This protein binds this small molecule.
Small molecule (SMILES): Cc1cn([C@H]2C[C@H](O[P](=O)(O)OC[C@H]3O[C@@H](n4cc(C)c(=O)[nH]c4=O)C[C@@H]3O[P](=O)(O)OC[C@H]3O[C@@H](n4ccc(N)nc4=O)C[C@@H]3O[P](=O)(O)OC[C@H]3O[C@@H](n4cnc5c(=O)nc(N)[nH]c54)C[C@@H]3O[P](=O)(O)OC[C@H]3O[C@@H](n4cnc5c(=O)nc(N)[nH]c54)C[C@@H]3O)[C@@H](COP(=O)(O)O)O2)c(=O)[nH]c1=O

Binding-site contacts:
Ligand atom OP1 contacts residue VAL65 of chain 1.D at 3.5 Å (h-bond).
Ligand atom OP1 contacts residue PRO63 of chain 1.D at 3.7 Å.
Ligand atom C6 contacts residue LYS35 of chain 1.D at 4.0 Å.
Ligand atom O4' contacts residue LYS35 of chain 1.D at 4.0 Å.
Ligand atom O5' contacts residue LYS35 of chain 1.D at 3.8 Å.
Ligand atom OP2 contacts residue VAL65 of chain 1.D at 3.9 Å.
Ligand atom P contacts residue NA1 of chain 1.H at 3.7 Å.
Ligand atom C5' contacts residue GLY64 of chain 1.D at 3.2 Å.
Ligand atom O2 contacts residue ALA38 of chain 1.D at 3.7 Å.
Ligand atom C5' contacts residue GLY66 of chain 1.D at 3.5 Å.
Ligand atom P contacts residue LYS35 of chain 1.D at 3.6 Å.
Ligand atom P contacts residue GLY64 of chain 1.D at 3.8 Å.
Ligand atom OP2 contacts residue LYS35 of chain 1.D at 3.7 Å.
Ligand atom OP2 contacts residue GLY66 of chain 1.D at 3.7 Å.
Ligand atom C4' contacts residue GLY64 of chain 1.D at 3.3 Å.
Ligand atom O4' contacts residue ALA38 of chain 1.D at 3.3 Å.
Ligand atom P contacts residue VAL65 of chain 1.D at 4.0 Å.
Ligand atom OP2 contacts residue LYS68 of chain 1.D at 3.2 Å.
Ligand atom C7 contacts residue LYS35 of chain 1.D at 3.9 Å.
Ligand atom C1' contacts residue ALA38 of chain 1.D at 3.6 Å (hydrophobic).
Ligand atom C3' contacts residue GLY64 of chain 1.D at 4.0 Å.
Ligand atom P contacts residue GLY66 of chain 1.D at 3.7 Å.
Ligand atom C5' contacts residue TYR39 of chain 1.D at 3.5 Å (hydrophobic).
Ligand atom O3' contacts residue VAL65 of chain 1.D at 3.9 Å.
Ligand atom P contacts residue ILE69 of chain 1.D at 3.9 Å.
Ligand atom OP2 contacts residue THR67 of chain 1.D at 3.9 Å.
Ligand atom C3' contacts residue GLY66 of chain 1.D at 3.8 Å.
Ligand atom OP1 contacts residue LEU62 of chain 1.D at 3.8 Å.
Ligand atom OP1 contacts residue GLY66 of chain 1.D at 2.9 Å (h-bond).
Ligand atom OP1 contacts residue THR67 of chain 1.D at 3.7 Å.
Ligand atom O3' contacts residue GLY64 of chain 1.D at 3.4 Å.
Ligand atom O3' contacts residue ILE69 of chain 1.D at 3.6 Å.
Ligand atom OP1 contacts residue GLY64 of chain 1.D at 2.9 Å (h-bond).
Ligand atom OP1 contacts residue NA1 of chain 1.H at 2.6 Å (h-bond).
Ligand atom O5' contacts residue GLY66 of chain 1.D at 3.5 Å.
Ligand atom O3' contacts residue GLY66 of chain 1.D at 4.0 Å.
Ligand atom OP1 contacts residue ILE69 of chain 1.D at 2.9 Å (h-bond).
Ligand atom OP3 contacts residue LYS35 of chain 1.D at 2.6 Å (salt-bridge).
Ligand atom OP1 contacts residue LYS68 of chain 1.D at 3.0 Å (salt-bridge).
Ligand atom P contacts residue LYS68 of chain 1.D at 3.8 Å.

Sequence of chain 1.D:
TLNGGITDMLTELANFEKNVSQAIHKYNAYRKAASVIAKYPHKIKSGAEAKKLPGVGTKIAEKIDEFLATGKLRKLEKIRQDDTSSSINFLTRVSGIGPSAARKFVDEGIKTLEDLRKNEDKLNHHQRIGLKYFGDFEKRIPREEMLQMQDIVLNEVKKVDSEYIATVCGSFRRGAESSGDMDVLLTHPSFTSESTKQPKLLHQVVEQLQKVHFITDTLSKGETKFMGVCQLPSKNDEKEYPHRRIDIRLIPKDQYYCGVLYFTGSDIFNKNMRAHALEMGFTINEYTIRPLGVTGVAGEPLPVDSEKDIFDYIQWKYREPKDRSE